Binding-site contacts:
Ligand atom S23 contacts residue ALA53 of chain 6.A at 3.7 Å.
Ligand atom C20 contacts residue TRP33 of chain 6.A at 4.1 Å (hydrophobic).
Ligand atom C07 contacts residue ASP46 of chain 6.A at 3.9 Å.
Ligand atom C21 contacts residue TRP56 of chain 6.A at 3.9 Å (hydrophobic).
Ligand atom C09 contacts residue ASP46 of chain 6.A at 3.5 Å.
Ligand atom C08 contacts residue ASP46 of chain 6.A at 3.5 Å.
Ligand atom C20 contacts residue ARG57 of chain 6.A at 3.8 Å.
Ligand atom C04 contacts residue TRP56 of chain 6.A at 3.6 Å (hydrophobic).
Ligand atom C19 contacts residue ALA53 of chain 6.A at 3.8 Å (hydrophobic).
Ligand atom C02 contacts residue TRP56 of chain 6.A at 3.6 Å (hydrophobic).
Ligand atom N01 contacts residue PHE422 of chain 6.A at 2.9 Å (h-bond).
Ligand atom S23 contacts residue TRP56 of chain 6.A at 4.0 Å.
Ligand atom C19 contacts residue PHE104 of chain 6.A at 3.6 Å (hydrophobic).
Ligand atom S05 contacts residue TRP56 of chain 6.A at 4.0 Å.
Ligand atom C17 contacts residue PHE104 of chain 6.A at 3.6 Å (hydrophobic).
Ligand atom N01 contacts residue TRP56 of chain 6.A at 3.5 Å.
Ligand atom C21 contacts residue LEU83 of chain 6.A at 4.0 Å (hydrophobic).
Ligand atom C17 contacts residue TRP56 of chain 6.A at 3.6 Å (hydrophobic).
Ligand atom C09 contacts residue GLU421 of chain 6.A at 3.7 Å.
Ligand atom C22 contacts residue PHE104 of chain 6.A at 3.8 Å (hydrophobic).
Ligand atom C10 contacts residue ASP46 of chain 6.A at 3.1 Å.
Ligand atom C16 contacts residue TRP56 of chain 6.A at 3.6 Å (hydrophobic).
Ligand atom N03 contacts residue TRP56 of chain 6.A at 3.7 Å.
Ligand atom C20 contacts residue LEU83 of chain 6.A at 3.9 Å (hydrophobic).
Ligand atom C15 contacts residue TRP56 of chain 6.A at 3.7 Å (hydrophobic).
Ligand atom C22 contacts residue SER103 of chain 6.A at 3.8 Å.
Ligand atom C02 contacts residue PHE422 of chain 6.A at 3.8 Å (hydrophobic).
Ligand atom C18 contacts residue PHE104 of chain 6.A at 3.4 Å (hydrophobic).
Ligand atom N14 contacts residue TRP56 of chain 6.A at 3.7 Å.
Ligand atom S23 contacts residue PHE104 of chain 6.A at 3.7 Å.
Ligand atom N11 contacts residue ASP46 of chain 6.A at 3.5 Å (salt-bridge).
Ligand atom C18 contacts residue TRP56 of chain 6.A at 3.6 Å (hydrophobic).
Ligand atom N01 contacts residue MET85 of chain 6.A at 3.8 Å.
Ligand atom C13 contacts residue ASP46 of chain 6.A at 3.4 Å.
Ligand atom C02 contacts residue SER103 of chain 6.A at 3.9 Å.
Ligand atom C21 contacts residue VAL60 of chain 6.A at 3.8 Å (hydrophobic).
Ligand atom N01 contacts residue SER103 of chain 6.A at 2.6 Å (h-bond).
Ligand atom N03 contacts residue PHE422 of chain 6.A at 3.9 Å.
Ligand atom C12 contacts residue ASP46 of chain 6.A at 3.3 Å.
Ligand atom C08 contacts residue GLU421 of chain 6.A at 3.9 Å.

Sequence of chain 6.A:
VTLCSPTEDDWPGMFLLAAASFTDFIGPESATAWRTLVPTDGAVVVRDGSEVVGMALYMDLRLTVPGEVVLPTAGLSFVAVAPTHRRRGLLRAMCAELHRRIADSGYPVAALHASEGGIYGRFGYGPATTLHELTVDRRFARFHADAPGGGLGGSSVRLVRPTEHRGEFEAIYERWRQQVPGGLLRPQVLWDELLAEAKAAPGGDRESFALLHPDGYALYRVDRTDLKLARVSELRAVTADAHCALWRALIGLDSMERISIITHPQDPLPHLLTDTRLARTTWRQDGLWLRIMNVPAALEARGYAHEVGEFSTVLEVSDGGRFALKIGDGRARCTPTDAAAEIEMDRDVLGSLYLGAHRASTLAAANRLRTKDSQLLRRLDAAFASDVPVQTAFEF

The protein below binds the small molecule below.
Small molecule (SMILES): CN1CCC[C@H](CSc2nc(N)c3c4c(sc3n2)CCCC4)C1